Sequence of chain 27.B:
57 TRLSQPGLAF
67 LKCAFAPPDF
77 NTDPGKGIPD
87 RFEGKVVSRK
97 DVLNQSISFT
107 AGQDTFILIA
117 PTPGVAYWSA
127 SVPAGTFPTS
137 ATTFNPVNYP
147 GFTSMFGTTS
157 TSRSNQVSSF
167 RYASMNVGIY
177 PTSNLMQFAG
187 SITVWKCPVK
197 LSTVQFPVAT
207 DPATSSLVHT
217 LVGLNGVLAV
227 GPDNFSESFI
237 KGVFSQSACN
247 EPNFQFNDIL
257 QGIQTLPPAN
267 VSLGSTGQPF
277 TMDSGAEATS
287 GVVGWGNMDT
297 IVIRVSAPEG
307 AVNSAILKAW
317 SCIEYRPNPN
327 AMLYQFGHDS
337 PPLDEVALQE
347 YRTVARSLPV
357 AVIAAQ

Binding-site contacts:
Ligand atom CG2 contacts residue PHE76 of chain 27.B at 3.8 Å (hydrophobic).

The protein below binds the small molecule below.
Small molecule (SMILES): CC(C)[C@H](NC(=O)[C@H](CCCN=C(N)N)NC(=O)[C@@H](N)CCC(=O)O)C(=O)N[C@H](C=O)CCCCN